Binding-site contacts:
Ligand atom CB contacts residue ILE14 of chain 56.B at 4.1 Å (hydrophobic).
Ligand atom CD2 contacts residue HIS157 of chain 56.B at 3.7 Å.
Ligand atom C contacts residue ARG18 of chain 56.B at 4.1 Å.
Ligand atom C contacts residue ARG18 of chain 56.B at 3.8 Å.
Ligand atom CB contacts residue THR17 of chain 56.B at 4.0 Å.
Ligand atom O contacts residue ILE14 of chain 56.B at 3.5 Å (h-bond).
Ligand atom CD2 contacts residue ASP106 of chain 56.B at 4.1 Å.
Ligand atom CB contacts residue LEU15 of chain 56.B at 4.1 Å (hydrophobic).
Ligand atom CD2 contacts residue THR17 of chain 56.B at 3.7 Å.
Ligand atom O contacts residue ARG18 of chain 56.B at 3.6 Å (salt-bridge).
Ligand atom O contacts residue ARG18 of chain 56.B at 3.0 Å (salt-bridge).
Ligand atom CG contacts residue ILE14 of chain 56.B at 4.2 Å (hydrophobic).
Ligand atom N contacts residue ILE14 of chain 56.B at 3.5 Å.
Ligand atom N contacts residue ASP12 of chain 56.B at 4.1 Å.
Ligand atom O contacts residue THR17 of chain 56.B at 3.8 Å.
Ligand atom CB contacts residue THR16 of chain 56.B at 4.2 Å.
Ligand atom CD1 contacts residue THR16 of chain 56.B at 3.1 Å.
Ligand atom CG contacts residue THR17 of chain 56.B at 4.3 Å.
Ligand atom C contacts residue THR16 of chain 56.B at 4.2 Å.
Ligand atom N contacts residue THR16 of chain 56.B at 2.9 Å (h-bond).
Ligand atom O contacts residue LEU15 of chain 56.B at 3.5 Å.
Ligand atom C contacts residue ILE14 of chain 56.B at 3.6 Å (hydrophobic).
Ligand atom CD1 contacts residue ILE14 of chain 56.B at 3.6 Å (hydrophobic).
Ligand atom CA contacts residue ASP12 of chain 56.B at 3.7 Å.
Ligand atom CG contacts residue THR16 of chain 56.B at 4.0 Å.
Ligand atom CD2 contacts residue VAL32 of chain 56.B at 3.9 Å (hydrophobic).
Ligand atom CA contacts residue ILE14 of chain 56.B at 4.0 Å (hydrophobic).
Ligand atom N contacts residue ILE14 of chain 56.B at 3.0 Å (h-bond).
Ligand atom CA contacts residue THR16 of chain 56.B at 3.6 Å.
Ligand atom C contacts residue ILE14 of chain 56.B at 3.4 Å (hydrophobic).
Ligand atom O contacts residue ILE14 of chain 56.B at 3.1 Å.
Ligand atom CD1 contacts residue ASP12 of chain 56.B at 3.8 Å.
Ligand atom CE1 contacts residue ASP12 of chain 56.B at 3.5 Å.
Ligand atom CA contacts residue ILE14 of chain 56.B at 3.3 Å (hydrophobic).
Ligand atom CD1 contacts residue TYR34 of chain 56.B at 3.0 Å (hydrophobic).
Ligand atom CB contacts residue ARG18 of chain 56.B at 4.2 Å.
Ligand atom C contacts residue THR16 of chain 56.B at 3.7 Å.
Ligand atom O contacts residue THR16 of chain 56.B at 3.1 Å (h-bond).
Ligand atom CA contacts residue ARG18 of chain 56.B at 3.8 Å.
Ligand atom C contacts residue ILE14 of chain 56.B at 4.2 Å (hydrophobic).

A protein and the small-molecule ligand that binds it are described below.
Small molecule (SMILES): CC(C)C[C@H](NC(=O)[C@H](C)NC(=O)CNC(=O)[C@@H](N)Cc1ccccc1)C(=O)N[C@@H](CC(C)C)C(=O)N[C@@H](C)C(=O)O

Sequence of chain 56.B:
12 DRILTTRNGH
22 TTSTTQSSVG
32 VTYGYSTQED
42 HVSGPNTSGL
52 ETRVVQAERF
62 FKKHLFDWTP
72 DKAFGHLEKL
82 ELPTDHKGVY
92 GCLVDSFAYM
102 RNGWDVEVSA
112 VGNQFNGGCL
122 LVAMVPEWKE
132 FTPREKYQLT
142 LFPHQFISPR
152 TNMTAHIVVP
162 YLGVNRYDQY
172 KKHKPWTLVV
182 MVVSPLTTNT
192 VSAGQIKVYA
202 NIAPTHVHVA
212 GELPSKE